Binding-site contacts:
Ligand atom N2 contacts residue ASN801 of chain 1.C at 2.9 Å (h-bond).
Ligand atom C6 contacts residue SER803 of chain 1.C at 3.6 Å.
Ligand atom C1 contacts residue SER803 of chain 1.C at 3.5 Å.
Ligand atom C5 contacts residue SER803 of chain 1.C at 3.4 Å.
Ligand atom C8 contacts residue ASN801 of chain 1.C at 3.6 Å.
Ligand atom C5 contacts residue ASN801 of chain 1.C at 3.7 Å.
Ligand atom C7 contacts residue ASN801 of chain 1.C at 3.3 Å.
Ligand atom O5 contacts residue SER803 of chain 1.C at 3.0 Å (h-bond).
Ligand atom O7 contacts residue ASN801 of chain 1.C at 4.0 Å.
Ligand atom C3 contacts residue ASN801 of chain 1.C at 3.8 Å.
Ligand atom C2 contacts residue ASN801 of chain 1.C at 2.5 Å.
Ligand atom C1 contacts residue ASN801 of chain 1.C at 1.4 Å.
Ligand atom O5 contacts residue ASN801 of chain 1.C at 2.4 Å (h-bond).
Ligand atom C4 contacts residue ASN801 of chain 1.C at 4.2 Å.

This small molecule binds to this protein.
Small molecule (SMILES): CC(=O)N[C@H]1[C@H](O[C@H]2[C@H](O)[C@@H](NC(C)=O)CO[C@@H]2CO)O[C@H](CO)[C@@H](O)[C@@H]1O

Sequence of chain 1.C:
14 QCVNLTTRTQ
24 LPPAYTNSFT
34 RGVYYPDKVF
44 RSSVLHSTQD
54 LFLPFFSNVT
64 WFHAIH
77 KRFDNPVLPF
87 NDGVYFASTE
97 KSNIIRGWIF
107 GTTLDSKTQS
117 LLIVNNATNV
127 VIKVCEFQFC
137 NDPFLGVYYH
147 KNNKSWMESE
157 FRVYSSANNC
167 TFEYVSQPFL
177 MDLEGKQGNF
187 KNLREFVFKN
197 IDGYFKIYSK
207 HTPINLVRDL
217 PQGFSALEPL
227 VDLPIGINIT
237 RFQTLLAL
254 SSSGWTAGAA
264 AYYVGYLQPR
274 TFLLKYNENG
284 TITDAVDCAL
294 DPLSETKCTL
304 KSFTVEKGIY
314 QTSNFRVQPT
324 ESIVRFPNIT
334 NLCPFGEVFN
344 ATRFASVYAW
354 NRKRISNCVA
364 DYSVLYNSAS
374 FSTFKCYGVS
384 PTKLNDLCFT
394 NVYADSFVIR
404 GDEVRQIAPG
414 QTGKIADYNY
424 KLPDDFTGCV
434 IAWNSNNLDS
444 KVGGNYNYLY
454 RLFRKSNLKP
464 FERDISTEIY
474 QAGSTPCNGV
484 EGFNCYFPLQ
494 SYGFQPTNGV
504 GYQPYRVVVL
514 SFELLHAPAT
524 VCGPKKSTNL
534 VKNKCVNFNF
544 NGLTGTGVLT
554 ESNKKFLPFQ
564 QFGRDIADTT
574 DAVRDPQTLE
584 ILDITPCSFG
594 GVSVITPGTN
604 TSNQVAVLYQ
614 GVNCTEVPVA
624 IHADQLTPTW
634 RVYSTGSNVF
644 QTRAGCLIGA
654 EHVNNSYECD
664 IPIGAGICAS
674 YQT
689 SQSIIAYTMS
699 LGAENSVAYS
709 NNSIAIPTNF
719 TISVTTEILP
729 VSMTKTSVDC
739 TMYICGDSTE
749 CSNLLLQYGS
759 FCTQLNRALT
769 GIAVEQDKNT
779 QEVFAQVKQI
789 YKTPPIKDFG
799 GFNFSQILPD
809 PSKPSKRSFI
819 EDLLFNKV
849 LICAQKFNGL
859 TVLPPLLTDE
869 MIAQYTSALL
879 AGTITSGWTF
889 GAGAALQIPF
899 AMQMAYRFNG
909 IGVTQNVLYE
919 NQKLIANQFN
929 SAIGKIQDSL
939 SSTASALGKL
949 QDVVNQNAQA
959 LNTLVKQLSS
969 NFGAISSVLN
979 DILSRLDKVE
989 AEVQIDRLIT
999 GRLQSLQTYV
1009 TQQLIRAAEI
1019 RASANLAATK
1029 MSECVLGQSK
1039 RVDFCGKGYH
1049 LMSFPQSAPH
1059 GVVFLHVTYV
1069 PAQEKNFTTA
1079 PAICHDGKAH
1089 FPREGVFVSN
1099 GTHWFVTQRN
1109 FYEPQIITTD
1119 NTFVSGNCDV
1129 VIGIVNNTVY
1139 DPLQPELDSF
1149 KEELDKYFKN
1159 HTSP